Sequence of chain 1.B:
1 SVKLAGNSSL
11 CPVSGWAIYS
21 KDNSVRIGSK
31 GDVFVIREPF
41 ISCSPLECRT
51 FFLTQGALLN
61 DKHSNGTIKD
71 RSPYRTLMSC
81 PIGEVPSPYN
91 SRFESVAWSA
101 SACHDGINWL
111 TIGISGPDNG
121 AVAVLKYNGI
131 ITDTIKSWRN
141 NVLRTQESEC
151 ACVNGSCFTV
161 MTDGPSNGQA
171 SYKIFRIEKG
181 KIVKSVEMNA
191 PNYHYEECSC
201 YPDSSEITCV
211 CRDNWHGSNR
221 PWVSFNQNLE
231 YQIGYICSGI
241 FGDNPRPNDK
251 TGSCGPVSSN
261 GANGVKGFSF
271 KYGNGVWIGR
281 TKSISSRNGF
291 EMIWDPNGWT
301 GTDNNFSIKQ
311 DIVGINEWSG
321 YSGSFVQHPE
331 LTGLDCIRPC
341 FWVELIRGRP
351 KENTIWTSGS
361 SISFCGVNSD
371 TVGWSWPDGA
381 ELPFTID

A protein and the small-molecule ligand that binds it are described below.
Small molecule (SMILES): CC(=O)N[C@H]1[C@H](O[C@H]2[C@H](O)[C@@H](NC(C)=O)CO[C@@H]2CO)O[C@H](CO)[C@@H](O[C@@H]2O[C@H](CO)[C@@H](O)[C@H](O[C@H]3O[C@H](CO)[C@@H](O)[C@H](O)[C@@H]3O)[C@@H]2O)[C@@H]1O

Binding-site contacts:
Ligand atom C2 contacts residue ASN65 of chain 1.B at 2.4 Å.
Ligand atom N2 contacts residue ILE355 of chain 1.B at 4.0 Å.
Ligand atom O5 contacts residue ASN65 of chain 1.B at 2.3 Å (h-bond).
Ligand atom N2 contacts residue ASN65 of chain 1.B at 3.0 Å (h-bond).
Ligand atom C4 contacts residue ASN65 of chain 1.B at 4.2 Å.
Ligand atom C8 contacts residue ILE386 of chain 1.B at 3.6 Å (hydrophobic).
Ligand atom C1 contacts residue ASN65 of chain 1.B at 1.4 Å.
Ligand atom C5 contacts residue ASN65 of chain 1.B at 3.6 Å.
Ligand atom O7 contacts residue ASN65 of chain 1.B at 3.1 Å (h-bond).
Ligand atom C7 contacts residue ILE355 of chain 1.B at 4.0 Å (hydrophobic).
Ligand atom C3 contacts residue ASN65 of chain 1.B at 3.7 Å.
Ligand atom C7 contacts residue ASN65 of chain 1.B at 3.3 Å.
Ligand atom O7 contacts residue LYS62 of chain 1.B at 3.6 Å.
Ligand atom C8 contacts residue ILE355 of chain 1.B at 3.9 Å (hydrophobic).
Ligand atom C8 contacts residue LYS62 of chain 1.B at 3.8 Å.
Ligand atom C7 contacts residue LYS62 of chain 1.B at 4.1 Å.
Ligand atom C1 contacts residue ILE355 of chain 1.B at 4.3 Å (hydrophobic).